Sequence of chain 1.A:
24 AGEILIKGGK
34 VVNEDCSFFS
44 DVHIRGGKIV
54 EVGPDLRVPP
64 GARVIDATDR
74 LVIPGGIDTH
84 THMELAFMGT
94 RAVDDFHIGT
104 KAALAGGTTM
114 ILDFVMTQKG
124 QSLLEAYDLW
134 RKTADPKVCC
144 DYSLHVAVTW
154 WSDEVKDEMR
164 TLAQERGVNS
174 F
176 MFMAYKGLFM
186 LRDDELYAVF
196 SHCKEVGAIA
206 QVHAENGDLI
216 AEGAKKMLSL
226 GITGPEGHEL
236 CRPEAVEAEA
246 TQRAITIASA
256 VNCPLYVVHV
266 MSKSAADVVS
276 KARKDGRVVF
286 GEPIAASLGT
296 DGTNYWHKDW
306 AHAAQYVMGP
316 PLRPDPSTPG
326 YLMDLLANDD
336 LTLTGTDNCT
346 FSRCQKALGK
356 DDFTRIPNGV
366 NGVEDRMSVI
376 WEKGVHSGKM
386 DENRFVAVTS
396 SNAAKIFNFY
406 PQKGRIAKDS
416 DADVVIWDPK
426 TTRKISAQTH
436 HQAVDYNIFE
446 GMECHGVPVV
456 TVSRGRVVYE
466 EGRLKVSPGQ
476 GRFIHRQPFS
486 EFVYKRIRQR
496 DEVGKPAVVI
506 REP

Binding-site contacts:
Ligand atom O41 contacts residue HIS264 of chain 1.A at 4.2 Å.
Ligand atom C4 contacts residue ZN1 of chain 1.D at 2.9 Å.
Ligand atom O42 contacts residue ZN1 of chain 1.D at 2.4 Å.
Ligand atom O2 contacts residue GLY364 of chain 1.A at 3.3 Å (h-bond).
Ligand atom O41 contacts residue GLY314 of chain 1.A at 3.4 Å (h-bond).
Ligand atom O2 contacts residue ASN363 of chain 1.A at 3.2 Å.
Ligand atom C2 contacts residue TYR180 of chain 1.A at 4.2 Å (hydrophobic).
Ligand atom C2 contacts residue GLY314 of chain 1.A at 3.6 Å.
Ligand atom C2 contacts residue GLY364 of chain 1.A at 4.1 Å.
Ligand atom C4 contacts residue ZN1 of chain 1.C at 3.7 Å.
Ligand atom O42 contacts residue HIS264 of chain 1.A at 4.2 Å.
Ligand atom O2 contacts residue MET313 of chain 1.A at 2.9 Å.
Ligand atom O42 contacts residue KCX175 of chain 1.A at 2.8 Å (h-bond).
Ligand atom O42 contacts residue HIS208 of chain 1.A at 4.2 Å.
Ligand atom C6 contacts residue ASP342 of chain 1.A at 3.3 Å.
Ligand atom O41 contacts residue ZN1 of chain 1.D at 2.7 Å.
Ligand atom C5 contacts residue ZN1 of chain 1.C at 4.2 Å.
Ligand atom O2 contacts residue GLY314 of chain 1.A at 3.0 Å (h-bond).
Ligand atom O41 contacts residue KCX175 of chain 1.A at 4.0 Å.
Ligand atom O42 contacts residue ZN1 of chain 1.C at 2.9 Å.
Ligand atom O41 contacts residue TYR180 of chain 1.A at 2.3 Å (h-bond).
Ligand atom N3 contacts residue GLY314 of chain 1.A at 2.9 Å (h-bond).
Ligand atom O41 contacts residue HIS208 of chain 1.A at 3.3 Å.
Ligand atom C2 contacts residue MET313 of chain 1.A at 3.8 Å (hydrophobic).
Ligand atom C5 contacts residue PHE90 of chain 1.A at 3.8 Å (hydrophobic).
Ligand atom O42 contacts residue PHE177 of chain 1.A at 4.0 Å.
Ligand atom C6 contacts residue HIS85 of chain 1.A at 3.7 Å.
Ligand atom N1 contacts residue GLY364 of chain 1.A at 4.0 Å.
Ligand atom C4 contacts residue KCX175 of chain 1.A at 3.8 Å.
Ligand atom N1 contacts residue ASN363 of chain 1.A at 3.9 Å.
Ligand atom C5 contacts residue TYR180 of chain 1.A at 3.5 Å (hydrophobic).
Ligand atom O42 contacts residue TYR180 of chain 1.A at 4.1 Å.
Ligand atom C2 contacts residue ASP342 of chain 1.A at 3.8 Å.
Ligand atom O42 contacts residue HIS85 of chain 1.A at 3.9 Å.
Ligand atom N1 contacts residue ASP342 of chain 1.A at 3.2 Å (salt-bridge).
Ligand atom C6 contacts residue ZN1 of chain 1.C at 3.5 Å.
Ligand atom N3 contacts residue ASN363 of chain 1.A at 4.0 Å.
Ligand atom N3 contacts residue TYR180 of chain 1.A at 3.1 Å (h-bond).
Ligand atom C4 contacts residue TYR180 of chain 1.A at 3.1 Å (hydrophobic).
Ligand atom C2 contacts residue ASN363 of chain 1.A at 3.8 Å.

The small molecule below binds the protein below.
Small molecule (SMILES): NC(=O)NCCC(=O)O